Binding-site contacts:
Ligand atom OXT contacts residue THR50 of chain 1.I at 2.7 Å (h-bond).
Ligand atom C contacts residue GLY25 of chain 1.H at 3.4 Å.
Ligand atom CE2 contacts residue THR50 of chain 1.I at 4.1 Å.
Ligand atom N contacts residue THR28 of chain 1.H at 2.8 Å (h-bond).
Ligand atom CZ3 contacts residue GLY21 of chain 1.I at 3.5 Å.
Ligand atom CZ2 contacts residue ALA44 of chain 1.I at 4.0 Å (hydrophobic).
Ligand atom CD2 contacts residue THR50 of chain 1.I at 4.0 Å.
Ligand atom CD1 contacts residue SER51 of chain 1.H at 3.6 Å.
Ligand atom C contacts residue SER51 of chain 1.H at 3.7 Å.
Ligand atom CE3 contacts residue HIS32 of chain 1.I at 3.9 Å.
Ligand atom NE1 contacts residue ALA44 of chain 1.I at 3.9 Å.
Ligand atom C contacts residue THR47 of chain 1.I at 3.5 Å.
Ligand atom CA contacts residue THR23 of chain 1.H at 3.8 Å.
Ligand atom OXT contacts residue HIS49 of chain 1.I at 3.9 Å.
Ligand atom O contacts residue GLY25 of chain 1.H at 3.1 Å (h-bond).
Ligand atom CH2 contacts residue ILE20 of chain 1.I at 4.0 Å (hydrophobic).
Ligand atom NE1 contacts residue GLN45 of chain 1.I at 2.9 Å (h-bond).
Ligand atom O contacts residue THR47 of chain 1.I at 3.5 Å.
Ligand atom CZ3 contacts residue HIS32 of chain 1.I at 3.9 Å.
Ligand atom OXT contacts residue THR47 of chain 1.I at 2.6 Å (h-bond).
Ligand atom CH2 contacts residue GLY21 of chain 1.I at 3.5 Å.
Ligand atom N contacts residue THR23 of chain 1.H at 2.9 Å (h-bond).
Ligand atom CA contacts residue GLY25 of chain 1.H at 3.4 Å.
Ligand atom CB contacts residue THR28 of chain 1.H at 3.6 Å.
Ligand atom CA contacts residue THR28 of chain 1.H at 3.2 Å.
Ligand atom CD1 contacts residue GLN45 of chain 1.I at 3.5 Å.
Ligand atom CE3 contacts residue HIS31 of chain 1.I at 4.1 Å.
Ligand atom C contacts residue THR50 of chain 1.I at 3.8 Å.
Ligand atom N contacts residue GLY25 of chain 1.H at 2.7 Å (h-bond).
Ligand atom CZ2 contacts residue ILE53 of chain 1.I at 3.8 Å (hydrophobic).
Ligand atom CB contacts residue SER51 of chain 1.H at 3.5 Å.
Ligand atom CG contacts residue SER51 of chain 1.H at 4.0 Å.
Ligand atom CD1 contacts residue THR47 of chain 1.I at 3.9 Å.
Ligand atom OXT contacts residue GLY25 of chain 1.H at 4.0 Å.
Ligand atom CZ2 contacts residue THR50 of chain 1.I at 3.9 Å.
Ligand atom O contacts residue ARG24 of chain 1.H at 3.6 Å.
Ligand atom N contacts residue ASP27 of chain 1.H at 3.0 Å (salt-bridge).
Ligand atom CB contacts residue THR23 of chain 1.H at 3.8 Å.
Ligand atom CE2 contacts residue GLN45 of chain 1.I at 4.0 Å.
Ligand atom O contacts residue SER51 of chain 1.H at 3.0 Å (h-bond).

A protein and the small-molecule ligand that binds it are described below.
Small molecule (SMILES): N[C@@H](Cc1c[nH]c2ccccc12)C(=O)O

Sequence of chain 1.I:
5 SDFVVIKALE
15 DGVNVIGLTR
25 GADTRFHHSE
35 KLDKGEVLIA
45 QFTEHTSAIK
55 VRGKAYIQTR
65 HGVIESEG

Sequence of chain 1.H:
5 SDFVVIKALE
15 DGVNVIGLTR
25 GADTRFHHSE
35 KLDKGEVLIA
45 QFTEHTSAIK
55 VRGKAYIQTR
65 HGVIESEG